Sequence of chain 2.A:
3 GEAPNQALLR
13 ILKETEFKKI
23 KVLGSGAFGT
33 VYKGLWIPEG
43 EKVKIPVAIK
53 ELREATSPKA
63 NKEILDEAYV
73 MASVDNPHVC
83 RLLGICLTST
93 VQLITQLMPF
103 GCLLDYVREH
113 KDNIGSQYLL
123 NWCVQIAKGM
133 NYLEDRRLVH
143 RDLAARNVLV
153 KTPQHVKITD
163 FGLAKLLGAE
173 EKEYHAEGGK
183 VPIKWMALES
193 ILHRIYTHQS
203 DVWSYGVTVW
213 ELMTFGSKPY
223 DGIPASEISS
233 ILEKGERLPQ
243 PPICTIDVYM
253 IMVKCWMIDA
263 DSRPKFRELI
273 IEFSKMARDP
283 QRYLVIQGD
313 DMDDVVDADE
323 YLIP

Binding-site contacts:
Ligand atom C28 contacts residue GLY103 of chain 2.A at 3.8 Å.
Ligand atom N5 contacts residue THR97 of chain 2.A at 3.7 Å.
Ligand atom C26 contacts residue GLY103 of chain 2.A at 3.7 Å.
Ligand atom C4 contacts residue ALA50 of chain 2.A at 3.4 Å (hydrophobic).
Ligand atom C contacts residue ASP162 of chain 2.A at 3.8 Å.
Ligand atom C4 contacts residue LEU151 of chain 2.A at 3.6 Å (hydrophobic).
Ligand atom O13 contacts residue MET100 of chain 2.A at 3.1 Å (h-bond).
Ligand atom C8 contacts residue THR97 of chain 2.A at 3.8 Å.
Ligand atom N5 contacts residue LEU151 of chain 2.A at 3.5 Å.
Ligand atom C24 contacts residue ASP162 of chain 2.A at 3.8 Å.
Ligand atom C30 contacts residue PRO101 of chain 2.A at 3.6 Å (hydrophobic).
Ligand atom N3 contacts residue MET100 of chain 2.A at 2.9 Å (h-bond).
Ligand atom C1 contacts residue LEU151 of chain 2.A at 3.8 Å (hydrophobic).
Ligand atom N3 contacts residue ALA50 of chain 2.A at 3.6 Å.
Ligand atom N5 contacts residue ALA50 of chain 2.A at 3.6 Å.
Ligand atom C24 contacts residue ARG148 of chain 2.A at 3.6 Å.
Ligand atom C27 contacts residue GLY103 of chain 2.A at 3.6 Å.
Ligand atom O contacts residue ASP162 of chain 2.A at 2.5 Å (salt-bridge).
Ligand atom N3 contacts residue LEU99 of chain 2.A at 3.8 Å.
Ligand atom C2 contacts residue LEU151 of chain 2.A at 3.9 Å (hydrophobic).
Ligand atom C6 contacts residue LEU151 of chain 2.A at 3.5 Å (hydrophobic).
Ligand atom C11 contacts residue THR97 of chain 2.A at 3.7 Å.
Ligand atom C9 contacts residue LYS52 of chain 2.A at 3.4 Å.
Ligand atom N3 contacts residue LEU151 of chain 2.A at 3.8 Å.
Ligand atom C14 contacts residue LEU25 of chain 2.A at 3.8 Å (hydrophobic).
Ligand atom C31 contacts residue GLY103 of chain 2.A at 3.9 Å.
Ligand atom C9 contacts residue THR97 of chain 2.A at 3.3 Å.
Ligand atom N3 contacts residue GLN98 of chain 2.A at 3.6 Å.
Ligand atom C4 contacts residue THR97 of chain 2.A at 3.7 Å.
Ligand atom C31 contacts residue MET100 of chain 2.A at 3.8 Å (hydrophobic).
Ligand atom C10 contacts residue LYS52 of chain 2.A at 3.7 Å.
Ligand atom C2 contacts residue MET100 of chain 2.A at 3.8 Å (hydrophobic).
Ligand atom C30 contacts residue LEU25 of chain 2.A at 3.6 Å (hydrophobic).
Ligand atom C10 contacts residue THR97 of chain 2.A at 3.5 Å.
Ligand atom C4 contacts residue MET100 of chain 2.A at 3.8 Å (hydrophobic).
Ligand atom C10 contacts residue LEU95 of chain 2.A at 3.8 Å (hydrophobic).
Ligand atom C18 contacts residue VAL33 of chain 2.A at 3.9 Å (hydrophobic).
Ligand atom C4 contacts residue GLN98 of chain 2.A at 3.2 Å.
Ligand atom C31 contacts residue LEU25 of chain 2.A at 3.6 Å (hydrophobic).
Ligand atom C17 contacts residue VAL33 of chain 2.A at 3.8 Å (hydrophobic).

The protein below binds the small molecule below.
Small molecule (SMILES): CC(=O)Nc1cccc(-c2c(-c3ccccc3)oc3ncnc(N[C@H](CO)c4ccccc4)c23)c1